Binding-site contacts:
Ligand atom C6 contacts residue HIS112 of chain 1.A at 4.4 Å.
Ligand atom O7 contacts residue TYR162 of chain 1.A at 3.7 Å.
Ligand atom C5 contacts residue NAG1 of chain 1.O at 3.4 Å.
Ligand atom C7 contacts residue ASN109 of chain 1.A at 3.2 Å.
Ligand atom O7 contacts residue ASN109 of chain 1.A at 3.5 Å (h-bond).
Ligand atom O3 contacts residue LYS58 of chain 1.A at 4.2 Å.
Ligand atom C8 contacts residue LYS58 of chain 1.A at 3.9 Å.
Ligand atom C4 contacts residue ASN109 of chain 1.A at 4.2 Å.
Ligand atom O5 contacts residue HIS112 of chain 1.A at 3.5 Å.
Ligand atom C6 contacts residue NAG1 of chain 1.O at 3.5 Å.
Ligand atom C8 contacts residue ASN109 of chain 1.A at 4.3 Å.
Ligand atom O6 contacts residue ASN109 of chain 1.A at 4.4 Å.
Ligand atom C3 contacts residue NAG1 of chain 1.O at 4.4 Å.
Ligand atom O6 contacts residue HIS112 of chain 1.A at 4.4 Å.
Ligand atom C3 contacts residue ASN109 of chain 1.A at 3.8 Å.
Ligand atom N2 contacts residue TYR162 of chain 1.A at 4.1 Å.
Ligand atom O5 contacts residue ASN109 of chain 1.A at 2.3 Å (h-bond).
Ligand atom C6 contacts residue SER113 of chain 1.A at 4.4 Å.
Ligand atom O4 contacts residue NAG1 of chain 1.O at 2.9 Å.
Ligand atom C5 contacts residue HIS112 of chain 1.A at 3.8 Å.
Ligand atom N2 contacts residue ASN109 of chain 1.A at 2.6 Å (h-bond).
Ligand atom C5 contacts residue ASN109 of chain 1.A at 3.6 Å.
Ligand atom C1 contacts residue ASN109 of chain 1.A at 1.4 Å.
Ligand atom O6 contacts residue SER113 of chain 1.A at 3.5 Å (h-bond).
Ligand atom C2 contacts residue ASN109 of chain 1.A at 2.5 Å.
Ligand atom C1 contacts residue HIS112 of chain 1.A at 3.5 Å.
Ligand atom O6 contacts residue NAG1 of chain 1.O at 4.3 Å.
Ligand atom C7 contacts residue TYR162 of chain 1.A at 4.3 Å (hydrophobic).
Ligand atom C4 contacts residue NAG1 of chain 1.O at 3.7 Å.

Sequence of chain 1.A:
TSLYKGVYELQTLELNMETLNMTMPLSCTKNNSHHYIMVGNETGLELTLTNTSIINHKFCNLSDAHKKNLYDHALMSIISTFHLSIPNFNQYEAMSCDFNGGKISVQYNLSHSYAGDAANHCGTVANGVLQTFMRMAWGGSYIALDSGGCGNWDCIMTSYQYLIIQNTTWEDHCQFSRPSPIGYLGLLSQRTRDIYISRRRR

The small molecule below binds the protein below.
Small molecule (SMILES): CC(=O)N[C@@H]1[C@@H](O)[C@H](O)[C@@H](CO)O[C@H]1O